Binding-site contacts:
Ligand atom C6 contacts residue HIS254 of chain 1.B at 3.9 Å.
Ligand atom C5 contacts residue ASN249 of chain 1.B at 3.9 Å.
Ligand atom C5 contacts residue HIS254 of chain 1.B at 4.4 Å.
Ligand atom C4 contacts residue HIS254 of chain 1.B at 3.8 Å.
Ligand atom C5 contacts residue ASP248 of chain 1.B at 4.3 Å.
Ligand atom O3 contacts residue HIS254 of chain 1.B at 2.1 Å (h-bond).
Ligand atom C2 contacts residue HIS254 of chain 1.B at 4.5 Å.
Ligand atom C5 contacts residue PRO246 of chain 1.B at 4.2 Å (hydrophobic).
Ligand atom O5 contacts residue ILE247 of chain 1.B at 4.5 Å.
Ligand atom O5 contacts residue PRO246 of chain 1.B at 4.0 Å.
Ligand atom C3 contacts residue HIS254 of chain 1.B at 3.4 Å.
Ligand atom O4 contacts residue PRO246 of chain 1.B at 3.9 Å.
Ligand atom C6 contacts residue ASN249 of chain 1.B at 2.8 Å.
Ligand atom C6 contacts residue ASP248 of chain 1.B at 4.1 Å.

This small molecule binds to this protein.
Small molecule (SMILES): C[C@H]1O[C@H](O[C@@]2(CO)O[C@H](CO)[C@@H](O)[C@@H]2O)[C@H](O)[C@@H](O)[C@@H]1O

Sequence of chain 1.B:
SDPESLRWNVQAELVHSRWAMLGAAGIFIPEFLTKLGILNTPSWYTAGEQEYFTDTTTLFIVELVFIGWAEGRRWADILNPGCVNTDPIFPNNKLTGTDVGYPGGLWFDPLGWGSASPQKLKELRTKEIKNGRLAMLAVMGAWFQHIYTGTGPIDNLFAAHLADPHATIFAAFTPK